Binding-site contacts:
Ligand atom O6 contacts residue ALA297 of chain 1.B at 3.2 Å.
Ligand atom C6 contacts residue ASP292 of chain 1.B at 3.2 Å.
Ligand atom O5 contacts residue GLU291 of chain 1.B at 3.1 Å (salt-bridge).
Ligand atom O4 contacts residue TYR187 of chain 1.A at 3.4 Å.
Ligand atom O4 contacts residue GLY289 of chain 1.B at 3.8 Å.
Ligand atom O2 contacts residue TRP298 of chain 1.B at 3.8 Å.
Ligand atom C6 contacts residue TRP298 of chain 1.B at 4.1 Å (hydrophobic).
Ligand atom C4 contacts residue GLU291 of chain 1.B at 3.4 Å.
Ligand atom O4 contacts residue THR288 of chain 1.B at 3.4 Å (h-bond).
Ligand atom O3 contacts residue GLU270 of chain 1.B at 3.5 Å (salt-bridge).
Ligand atom C5 contacts residue GLU291 of chain 1.B at 3.8 Å.
Ligand atom O5 contacts residue TRP298 of chain 1.B at 3.6 Å (h-bond).
Ligand atom C6 contacts residue TYR187 of chain 1.A at 3.6 Å (hydrophobic).
Ligand atom O2 contacts residue GLY299 of chain 1.B at 3.7 Å.
Ligand atom O6 contacts residue GLU291 of chain 1.B at 3.6 Å (salt-bridge).
Ligand atom C1 contacts residue TRP298 of chain 1.B at 4.1 Å (hydrophobic).
Ligand atom O1 contacts residue GLU270 of chain 1.B at 2.5 Å (salt-bridge).
Ligand atom O3 contacts residue TRP267 of chain 1.B at 3.0 Å (h-bond).
Ligand atom O6 contacts residue ASP292 of chain 1.B at 2.5 Å (salt-bridge).
Ligand atom C2 contacts residue GLU291 of chain 1.B at 3.0 Å.
Ligand atom C3 contacts residue GLU270 of chain 1.B at 3.4 Å.
Ligand atom C1 contacts residue PRO82 of chain 1.A at 4.0 Å (hydrophobic).
Ligand atom C5 contacts residue ASP292 of chain 1.B at 3.8 Å.
Ligand atom O6 contacts residue TRP298 of chain 1.B at 3.1 Å (h-bond).
Ligand atom O2 contacts residue TRP267 of chain 1.B at 3.4 Å (h-bond).
Ligand atom O3 contacts residue GLU291 of chain 1.B at 2.7 Å (salt-bridge).
Ligand atom C6 contacts residue THR60 of chain 1.A at 3.8 Å.
Ligand atom O4 contacts residue ASP292 of chain 1.B at 2.7 Å (salt-bridge).
Ligand atom O6 contacts residue THR60 of chain 1.A at 3.8 Å.
Ligand atom C2 contacts residue GLU270 of chain 1.B at 3.7 Å.
Ligand atom C5 contacts residue TYR187 of chain 1.A at 3.5 Å (hydrophobic).
Ligand atom O2 contacts residue GLU270 of chain 1.B at 3.9 Å.
Ligand atom O1 contacts residue PRO82 of chain 1.A at 4.0 Å.
Ligand atom C4 contacts residue ASP292 of chain 1.B at 3.3 Å.
Ligand atom O1 contacts residue ASN226 of chain 1.B at 3.7 Å.
Ligand atom O3 contacts residue GLY269 of chain 1.B at 3.3 Å (h-bond).
Ligand atom O2 contacts residue GLU291 of chain 1.B at 2.5 Å (salt-bridge).
Ligand atom C1 contacts residue GLU270 of chain 1.B at 3.5 Å.
Ligand atom C3 contacts residue GLU291 of chain 1.B at 3.3 Å.
Ligand atom C3 contacts residue TRP267 of chain 1.B at 3.9 Å (hydrophobic).

Sequence of chain 1.A:
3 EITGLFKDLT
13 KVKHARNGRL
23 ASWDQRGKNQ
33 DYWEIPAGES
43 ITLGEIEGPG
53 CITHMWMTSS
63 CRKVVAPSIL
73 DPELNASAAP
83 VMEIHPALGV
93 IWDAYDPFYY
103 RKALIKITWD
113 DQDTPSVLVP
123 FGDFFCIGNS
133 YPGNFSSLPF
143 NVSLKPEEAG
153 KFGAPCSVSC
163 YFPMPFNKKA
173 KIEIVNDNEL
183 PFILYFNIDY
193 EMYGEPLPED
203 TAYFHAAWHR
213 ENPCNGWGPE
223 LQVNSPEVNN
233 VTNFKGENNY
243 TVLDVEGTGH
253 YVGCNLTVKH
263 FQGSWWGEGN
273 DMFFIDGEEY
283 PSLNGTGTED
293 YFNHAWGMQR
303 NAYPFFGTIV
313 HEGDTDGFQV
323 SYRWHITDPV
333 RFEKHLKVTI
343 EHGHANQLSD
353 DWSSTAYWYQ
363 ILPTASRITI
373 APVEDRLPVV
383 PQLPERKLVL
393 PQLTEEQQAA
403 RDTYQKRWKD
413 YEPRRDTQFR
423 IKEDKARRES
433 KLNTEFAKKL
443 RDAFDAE

Sequence of chain 1.B:
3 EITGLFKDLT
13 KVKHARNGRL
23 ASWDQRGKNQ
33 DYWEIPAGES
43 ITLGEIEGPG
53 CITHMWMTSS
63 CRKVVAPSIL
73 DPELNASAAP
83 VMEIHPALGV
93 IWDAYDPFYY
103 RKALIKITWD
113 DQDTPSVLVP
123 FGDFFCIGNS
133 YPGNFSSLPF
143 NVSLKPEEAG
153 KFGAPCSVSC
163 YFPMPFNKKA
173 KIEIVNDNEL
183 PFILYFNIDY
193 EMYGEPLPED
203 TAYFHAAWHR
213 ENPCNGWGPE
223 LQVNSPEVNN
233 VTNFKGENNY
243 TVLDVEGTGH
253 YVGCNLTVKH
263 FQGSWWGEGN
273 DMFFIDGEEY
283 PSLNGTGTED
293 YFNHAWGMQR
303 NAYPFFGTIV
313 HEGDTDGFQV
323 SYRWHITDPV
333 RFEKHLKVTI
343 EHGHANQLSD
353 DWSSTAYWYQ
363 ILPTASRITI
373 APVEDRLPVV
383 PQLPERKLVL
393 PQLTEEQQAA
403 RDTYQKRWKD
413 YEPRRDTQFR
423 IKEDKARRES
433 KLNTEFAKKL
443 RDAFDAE

This small molecule binds to this protein.
Small molecule (SMILES): OC[C@H]1O[C@](O)(CO)[C@@H](O)[C@@H]1O